Sequence of chain 1.B:
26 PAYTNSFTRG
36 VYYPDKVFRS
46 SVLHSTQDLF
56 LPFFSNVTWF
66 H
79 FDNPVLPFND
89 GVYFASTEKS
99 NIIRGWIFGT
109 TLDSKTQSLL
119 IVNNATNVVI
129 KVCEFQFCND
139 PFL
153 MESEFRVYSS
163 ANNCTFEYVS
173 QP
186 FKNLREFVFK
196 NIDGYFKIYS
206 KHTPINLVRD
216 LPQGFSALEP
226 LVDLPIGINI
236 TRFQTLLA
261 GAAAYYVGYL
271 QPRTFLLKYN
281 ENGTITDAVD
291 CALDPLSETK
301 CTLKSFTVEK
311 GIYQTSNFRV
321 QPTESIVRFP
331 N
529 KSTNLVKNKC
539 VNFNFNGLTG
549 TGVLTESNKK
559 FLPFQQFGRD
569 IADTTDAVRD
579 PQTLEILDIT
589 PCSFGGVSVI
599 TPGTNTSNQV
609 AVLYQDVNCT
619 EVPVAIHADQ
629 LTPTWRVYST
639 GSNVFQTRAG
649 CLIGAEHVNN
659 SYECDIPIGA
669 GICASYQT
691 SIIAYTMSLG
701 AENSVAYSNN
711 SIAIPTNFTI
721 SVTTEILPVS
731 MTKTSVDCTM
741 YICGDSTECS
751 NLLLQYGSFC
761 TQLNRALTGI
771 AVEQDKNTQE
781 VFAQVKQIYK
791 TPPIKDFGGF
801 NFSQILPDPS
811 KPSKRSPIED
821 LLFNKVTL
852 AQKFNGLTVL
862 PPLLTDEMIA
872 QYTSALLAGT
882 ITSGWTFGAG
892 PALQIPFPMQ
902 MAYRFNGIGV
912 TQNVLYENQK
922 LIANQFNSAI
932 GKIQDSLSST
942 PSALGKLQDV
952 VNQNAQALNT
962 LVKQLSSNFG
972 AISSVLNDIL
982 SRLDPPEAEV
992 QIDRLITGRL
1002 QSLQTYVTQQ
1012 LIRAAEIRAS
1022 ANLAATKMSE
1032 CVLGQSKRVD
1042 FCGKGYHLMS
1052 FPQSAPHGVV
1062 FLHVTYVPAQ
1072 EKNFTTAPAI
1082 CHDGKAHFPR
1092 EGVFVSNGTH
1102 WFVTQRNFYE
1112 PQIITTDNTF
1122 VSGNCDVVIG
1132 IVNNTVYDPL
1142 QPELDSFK

The protein below binds the small molecule below.
Small molecule (SMILES): CC(=O)N[C@H]1[C@H](O[C@H]2[C@H](O)[C@@H](NC(C)=O)CO[C@@H]2CO)O[C@H](CO)[C@@H](O)[C@@H]1O

Binding-site contacts:
Ligand atom C2 contacts residue ASN1134 of chain 1.B at 4.0 Å.
Ligand atom C7 contacts residue ASN1134 of chain 1.B at 4.3 Å.
Ligand atom N2 contacts residue ASN1134 of chain 1.B at 4.2 Å.
Ligand atom O5 contacts residue ASN1134 of chain 1.B at 4.1 Å.
Ligand atom O7 contacts residue ASN1134 of chain 1.B at 4.3 Å.
Ligand atom C1 contacts residue ASN1134 of chain 1.B at 3.5 Å.